The protein below binds the small molecule below.
Small molecule (SMILES): NNC(=O)c1ccc2nc(NCCN3CCOCC3)[nH]c2c1

Binding-site contacts:
Ligand atom N5 contacts residue LEU231 of chain 1.A at 2.9 Å (h-bond).
Ligand atom C1 contacts residue TYR106 of chain 1.A at 4.0 Å (hydrophobic).
Ligand atom C3 contacts residue MET260 of chain 1.A at 3.9 Å (hydrophobic).
Ligand atom C2 contacts residue TYR106 of chain 1.A at 3.6 Å (hydrophobic).
Ligand atom C5 contacts residue LEU231 of chain 1.A at 3.9 Å (hydrophobic).
Ligand atom C3 contacts residue TYR106 of chain 1.A at 3.8 Å (hydrophobic).
Ligand atom C6 contacts residue GLY261 of chain 1.A at 3.3 Å.
Ligand atom C4 contacts residue TYR106 of chain 1.A at 4.0 Å (hydrophobic).
Ligand atom N1 contacts residue GLN203 of chain 1.A at 4.0 Å.
Ligand atom N5 contacts residue VAL233 of chain 1.A at 4.0 Å.
Ligand atom N1 contacts residue CYS158 of chain 1.A at 3.5 Å (h-bond).
Ligand atom N5 contacts residue MET260 of chain 1.A at 3.9 Å.
Ligand atom N contacts residue CYS158 of chain 1.A at 3.2 Å (h-bond).
Ligand atom C13 contacts residue TYR106 of chain 1.A at 3.9 Å (hydrophobic).
Ligand atom C contacts residue GLY230 of chain 1.A at 3.9 Å.
Ligand atom C5 contacts residue ALA232 of chain 1.A at 3.5 Å (hydrophobic).
Ligand atom C12 contacts residue TYR106 of chain 1.A at 4.0 Å (hydrophobic).
Ligand atom C13 contacts residue GLY230 of chain 1.A at 4.0 Å.
Ligand atom C5 contacts residue MET260 of chain 1.A at 4.0 Å (hydrophobic).
Ligand atom C5 contacts residue GLY261 of chain 1.A at 3.6 Å.
Ligand atom N contacts residue ILE201 of chain 1.A at 3.9 Å.
Ligand atom N1 contacts residue TYR106 of chain 1.A at 4.0 Å.
Ligand atom C contacts residue CYS158 of chain 1.A at 4.0 Å (hydrophobic).
Ligand atom C12 contacts residue MET260 of chain 1.A at 4.0 Å (hydrophobic).
Ligand atom N2 contacts residue GLY261 of chain 1.A at 3.5 Å.
Ligand atom C3 contacts residue ASP102 of chain 1.A at 4.1 Å.
Ligand atom C6 contacts residue ALA232 of chain 1.A at 3.8 Å (hydrophobic).
Ligand atom N1 contacts residue ASP156 of chain 1.A at 3.6 Å.
Ligand atom C12 contacts residue LEU231 of chain 1.A at 3.7 Å (hydrophobic).
Ligand atom C2 contacts residue MET260 of chain 1.A at 3.6 Å (hydrophobic).
Ligand atom C contacts residue GLN203 of chain 1.A at 4.0 Å.
Ligand atom O contacts residue GLY230 of chain 1.A at 2.8 Å (h-bond).
Ligand atom N contacts residue ASP156 of chain 1.A at 2.2 Å (salt-bridge).
Ligand atom N contacts residue GLN203 of chain 1.A at 3.2 Å (h-bond).
Ligand atom O contacts residue GLY229 of chain 1.A at 3.4 Å.
Ligand atom O contacts residue GLN203 of chain 1.A at 3.1 Å (h-bond).
Ligand atom N5 contacts residue ALA232 of chain 1.A at 3.4 Å (h-bond).
Ligand atom N3 contacts residue GLY261 of chain 1.A at 3.7 Å.
Ligand atom N3 contacts residue ALA232 of chain 1.A at 2.8 Å (h-bond).
Ligand atom C13 contacts residue LEU231 of chain 1.A at 3.9 Å (hydrophobic).

Sequence of chain 1.A:
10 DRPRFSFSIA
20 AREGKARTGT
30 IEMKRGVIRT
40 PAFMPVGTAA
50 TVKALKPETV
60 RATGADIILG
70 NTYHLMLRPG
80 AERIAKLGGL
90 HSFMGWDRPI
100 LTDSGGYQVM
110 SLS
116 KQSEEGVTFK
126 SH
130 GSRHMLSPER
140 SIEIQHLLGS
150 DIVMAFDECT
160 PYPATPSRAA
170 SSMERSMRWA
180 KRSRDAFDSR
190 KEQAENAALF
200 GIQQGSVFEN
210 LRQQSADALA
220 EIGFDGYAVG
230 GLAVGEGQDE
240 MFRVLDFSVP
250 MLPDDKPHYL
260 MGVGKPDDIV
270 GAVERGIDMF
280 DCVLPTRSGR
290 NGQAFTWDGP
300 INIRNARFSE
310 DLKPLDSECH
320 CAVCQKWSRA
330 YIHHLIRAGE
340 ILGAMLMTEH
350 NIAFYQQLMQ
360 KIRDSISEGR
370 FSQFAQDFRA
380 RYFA